Binding-site contacts:
Ligand atom C3 contacts residue LYS36 of chain 1.A at 3.7 Å.
Ligand atom O4 contacts residue ASN33 of chain 1.A at 3.9 Å.
Ligand atom O3 contacts residue TRP83 of chain 1.A at 3.3 Å (h-bond).
Ligand atom O2 contacts residue GLU132 of chain 1.A at 3.6 Å.
Ligand atom C2 contacts residue ARG87 of chain 1.A at 3.8 Å.
Ligand atom C4 contacts residue LYS36 of chain 1.A at 3.5 Å.
Ligand atom C3 contacts residue ASP86 of chain 1.A at 3.5 Å.
Ligand atom C6 contacts residue TYR176 of chain 1.A at 3.4 Å (hydrophobic).
Ligand atom O3 contacts residue TRP251 of chain 1.A at 4.0 Å.
Ligand atom O6 contacts residue TYR176 of chain 1.A at 3.1 Å (h-bond).
Ligand atom C4 contacts residue ASP35 of chain 1.A at 3.6 Å.
Ligand atom O4 contacts residue TRP251 of chain 1.A at 3.9 Å.
Ligand atom O4 contacts residue LYS36 of chain 1.A at 2.6 Å (salt-bridge).
Ligand atom O2 contacts residue ASP86 of chain 1.A at 2.6 Å (salt-bridge).
Ligand atom O6 contacts residue PHE177 of chain 1.A at 3.7 Å.
Ligand atom O3 contacts residue GLU132 of chain 1.A at 2.5 Å (salt-bridge).
Ligand atom O2 contacts residue ALA84 of chain 1.A at 3.3 Å.
Ligand atom O2 contacts residue TYR176 of chain 1.A at 3.9 Å.
Ligand atom C3 contacts residue TRP83 of chain 1.A at 3.9 Å (hydrophobic).
Ligand atom O2 contacts residue ARG87 of chain 1.A at 2.7 Å (salt-bridge).
Ligand atom O3 contacts residue ASP86 of chain 1.A at 2.7 Å (salt-bridge).
Ligand atom C2 contacts residue ASP86 of chain 1.A at 3.6 Å.
Ligand atom C5 contacts residue TYR176 of chain 1.A at 3.6 Å (hydrophobic).
Ligand atom O5 contacts residue TYR176 of chain 1.A at 3.2 Å.
Ligand atom O4 contacts residue TYR176 of chain 1.A at 3.2 Å.
Ligand atom O2 contacts residue TRP83 of chain 1.A at 3.4 Å (h-bond).
Ligand atom C3 contacts residue GLU132 of chain 1.A at 3.5 Å.
Ligand atom O1 contacts residue TRP361 of chain 1.A at 3.5 Å.
Ligand atom O4 contacts residue ASP35 of chain 1.A at 2.4 Å (salt-bridge).
Ligand atom O2 contacts residue TRP361 of chain 1.A at 3.9 Å.
Ligand atom C1 contacts residue ARG87 of chain 1.A at 3.7 Å.
Ligand atom C6 contacts residue GLU174 of chain 1.A at 3.1 Å.
Ligand atom O6 contacts residue PRO175 of chain 1.A at 3.2 Å.
Ligand atom O6 contacts residue GLU174 of chain 1.A at 2.9 Å (salt-bridge).
Ligand atom O5 contacts residue TRP361 of chain 1.A at 3.3 Å.
Ligand atom O1 contacts residue ARG87 of chain 1.A at 2.4 Å (salt-bridge).
Ligand atom O3 contacts residue LYS36 of chain 1.A at 2.7 Å (salt-bridge).
Ligand atom C5 contacts residue TRP361 of chain 1.A at 3.9 Å (hydrophobic).
Ligand atom C2 contacts residue TRP83 of chain 1.A at 3.4 Å (hydrophobic).
Ligand atom O3 contacts residue ALA84 of chain 1.A at 3.6 Å.

Sequence of chain 1.A:
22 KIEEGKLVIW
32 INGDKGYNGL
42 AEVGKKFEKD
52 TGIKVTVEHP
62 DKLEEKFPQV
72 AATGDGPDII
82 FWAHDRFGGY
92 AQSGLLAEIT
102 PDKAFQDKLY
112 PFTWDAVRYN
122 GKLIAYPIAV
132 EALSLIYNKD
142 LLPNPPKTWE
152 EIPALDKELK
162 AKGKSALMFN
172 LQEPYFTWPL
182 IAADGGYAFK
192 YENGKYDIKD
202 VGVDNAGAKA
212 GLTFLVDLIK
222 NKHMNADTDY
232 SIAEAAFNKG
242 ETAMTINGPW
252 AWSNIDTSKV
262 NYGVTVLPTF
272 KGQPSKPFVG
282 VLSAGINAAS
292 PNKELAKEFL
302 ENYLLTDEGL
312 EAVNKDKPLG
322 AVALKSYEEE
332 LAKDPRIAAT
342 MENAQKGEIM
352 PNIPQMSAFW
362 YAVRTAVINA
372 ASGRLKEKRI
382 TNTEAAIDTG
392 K

This small molecule binds to this protein.
Small molecule (SMILES): OC[C@H]1O[C@H](O[C@H]2[C@H](O)[C@@H](O)[C@@H](O)O[C@@H]2CO)[C@H](O)[C@@H](O)[C@@H]1O